This small molecule binds to this protein.
Small molecule (SMILES): O=C(NCCOP(=O)(O)O)c1ccc(OC(F)(F)F)cc1

Binding-site contacts:
Ligand atom O20 contacts residue ALA112 of chain 1.B at 3.0 Å (h-bond).
Ligand atom O19 contacts residue GLN114 of chain 1.B at 3.4 Å (h-bond).
Ligand atom O21 contacts residue LYS87 of chain 1.B at 3.2 Å (salt-bridge).
Ligand atom C15 contacts residue GLY189 of chain 1.B at 3.7 Å.
Ligand atom O19 contacts residue GLY111 of chain 1.B at 3.4 Å (h-bond).
Ligand atom O19 contacts residue GLY113 of chain 1.B at 3.6 Å (h-bond).
Ligand atom C2 contacts residue CYS170 of chain 1.B at 3.5 Å (hydrophobic).
Ligand atom C6 contacts residue PHE306 of chain 1.B at 3.6 Å (hydrophobic).
Ligand atom O7 contacts residue LEU188 of chain 1.B at 3.8 Å.
Ligand atom F9 contacts residue LEU188 of chain 1.B at 3.6 Å.
Ligand atom O14 contacts residue THR190 of chain 1.B at 3.5 Å.
Ligand atom C2 contacts residue TYR186 of chain 1.B at 3.5 Å (hydrophobic).
Ligand atom C5 contacts residue PHE306 of chain 1.B at 3.3 Å (hydrophobic).
Ligand atom O20 contacts residue GLY111 of chain 1.B at 2.9 Å (h-bond).
Ligand atom O7 contacts residue GLY193 of chain 1.B at 3.5 Å.
Ligand atom F11 contacts residue CYS170 of chain 1.B at 3.3 Å.
Ligand atom P18 contacts residue GLY111 of chain 1.B at 3.7 Å.
Ligand atom O21 contacts residue GLN114 of chain 1.B at 3.6 Å.
Ligand atom F9 contacts residue TYR186 of chain 1.B at 3.1 Å.
Ligand atom C1 contacts residue LEU188 of chain 1.B at 3.7 Å (hydrophobic).
Ligand atom C16 contacts residue GLU109 of chain 1.B at 3.8 Å.
Ligand atom O19 contacts residue HIS115 of chain 1.B at 3.0 Å (h-bond).
Ligand atom F10 contacts residue LEU174 of chain 1.B at 3.4 Å.
Ligand atom C2 contacts residue LEU188 of chain 1.B at 3.4 Å (hydrophobic).
Ligand atom C15 contacts residue GLU109 of chain 1.B at 3.3 Å.
Ligand atom O21 contacts residue PLP1 of chain 1.I at 3.5 Å.
Ligand atom C3 contacts residue CYS170 of chain 1.B at 3.4 Å (hydrophobic).
Ligand atom N13 contacts residue GLU109 of chain 1.B at 2.7 Å (salt-bridge).
Ligand atom F11 contacts residue PHE280 of chain 1.B at 3.5 Å.
Ligand atom C5 contacts residue THR190 of chain 1.B at 3.5 Å.
Ligand atom O17 contacts residue HIS115 of chain 1.B at 3.5 Å.
Ligand atom O19 contacts residue THR110 of chain 1.B at 2.4 Å (h-bond).
Ligand atom O14 contacts residue PHE306 of chain 1.B at 3.7 Å.
Ligand atom C12 contacts residue THR190 of chain 1.B at 3.6 Å.
Ligand atom F10 contacts residue PHE280 of chain 1.B at 3.0 Å.
Ligand atom C12 contacts residue GLU109 of chain 1.B at 3.7 Å.
Ligand atom C3 contacts residue LEU188 of chain 1.B at 3.5 Å (hydrophobic).
Ligand atom O7 contacts residue PHE280 of chain 1.B at 3.6 Å (h-bond).
Ligand atom C4 contacts residue THR190 of chain 1.B at 3.7 Å.
Ligand atom C3 contacts residue GLU109 of chain 1.B at 3.2 Å.

Sequence of chain 1.B:
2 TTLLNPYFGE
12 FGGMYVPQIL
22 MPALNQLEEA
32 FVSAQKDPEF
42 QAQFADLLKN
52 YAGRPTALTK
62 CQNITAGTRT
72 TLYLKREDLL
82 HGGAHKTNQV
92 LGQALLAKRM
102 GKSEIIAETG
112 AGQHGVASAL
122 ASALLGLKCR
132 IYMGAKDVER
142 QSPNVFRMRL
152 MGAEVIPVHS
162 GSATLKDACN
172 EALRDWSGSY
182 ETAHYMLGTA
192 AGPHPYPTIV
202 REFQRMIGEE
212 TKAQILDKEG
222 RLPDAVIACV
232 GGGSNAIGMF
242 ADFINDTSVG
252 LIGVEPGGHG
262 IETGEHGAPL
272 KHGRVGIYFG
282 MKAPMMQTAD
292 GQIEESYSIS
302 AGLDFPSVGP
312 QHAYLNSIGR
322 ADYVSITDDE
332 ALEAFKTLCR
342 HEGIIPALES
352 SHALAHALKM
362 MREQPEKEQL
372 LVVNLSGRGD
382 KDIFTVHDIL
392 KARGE